Sequence of chain 1.C:
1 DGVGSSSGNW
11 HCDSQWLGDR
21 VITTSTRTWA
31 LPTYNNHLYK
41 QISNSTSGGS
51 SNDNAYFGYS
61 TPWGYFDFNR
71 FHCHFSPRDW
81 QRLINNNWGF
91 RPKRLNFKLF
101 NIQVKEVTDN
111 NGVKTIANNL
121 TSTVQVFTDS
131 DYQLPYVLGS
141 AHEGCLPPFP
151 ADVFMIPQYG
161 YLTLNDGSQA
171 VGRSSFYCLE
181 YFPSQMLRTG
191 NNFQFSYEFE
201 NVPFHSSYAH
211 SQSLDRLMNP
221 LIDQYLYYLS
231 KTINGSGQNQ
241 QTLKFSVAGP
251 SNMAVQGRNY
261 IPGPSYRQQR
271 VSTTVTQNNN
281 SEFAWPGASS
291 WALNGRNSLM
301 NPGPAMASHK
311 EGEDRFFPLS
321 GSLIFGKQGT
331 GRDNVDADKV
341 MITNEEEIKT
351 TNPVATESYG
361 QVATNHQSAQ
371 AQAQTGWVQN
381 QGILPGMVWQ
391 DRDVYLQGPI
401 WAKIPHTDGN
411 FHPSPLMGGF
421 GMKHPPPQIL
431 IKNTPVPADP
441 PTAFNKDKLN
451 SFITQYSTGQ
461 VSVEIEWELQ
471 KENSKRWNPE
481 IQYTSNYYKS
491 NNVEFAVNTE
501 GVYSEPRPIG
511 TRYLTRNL

Binding-site contacts:
Ligand atom C6 contacts residue TRP285 of chain 1.BA at 3.4 Å (hydrophobic).
Ligand atom C1 contacts residue TRP285 of chain 1.BA at 3.5 Å (hydrophobic).
Ligand atom O6 contacts residue TRP285 of chain 1.BA at 3.2 Å (h-bond).
Ligand atom C5 contacts residue TRP285 of chain 1.BA at 3.7 Å (hydrophobic).
Ligand atom C3 contacts residue TRP285 of chain 1.BA at 4.0 Å (hydrophobic).
Ligand atom O1 contacts residue TRP285 of chain 1.BA at 3.1 Å.
Ligand atom O3 contacts residue TRP285 of chain 1.BA at 3.9 Å.
Ligand atom O2 contacts residue TRP285 of chain 1.BA at 4.3 Å.
Ligand atom O4 contacts residue TRP285 of chain 1.BA at 3.2 Å.
Ligand atom O1 contacts residue ASN252 of chain 1.C at 4.2 Å.
Ligand atom O1 contacts residue ALA254 of chain 1.C at 4.3 Å.
Ligand atom O5 contacts residue TRP285 of chain 1.BA at 3.1 Å (h-bond).
Ligand atom C2 contacts residue ASN252 of chain 1.C at 4.4 Å.
Ligand atom O1 contacts residue VAL255 of chain 1.C at 4.0 Å.
Ligand atom C2 contacts residue TRP285 of chain 1.BA at 3.5 Å (hydrophobic).
Ligand atom C4 contacts residue TRP285 of chain 1.BA at 4.0 Å (hydrophobic).
Ligand atom O2 contacts residue VAL255 of chain 1.C at 3.9 Å.
Ligand atom O2 contacts residue ASN252 of chain 1.C at 3.1 Å (h-bond).

Sequence of chain 1.BA:
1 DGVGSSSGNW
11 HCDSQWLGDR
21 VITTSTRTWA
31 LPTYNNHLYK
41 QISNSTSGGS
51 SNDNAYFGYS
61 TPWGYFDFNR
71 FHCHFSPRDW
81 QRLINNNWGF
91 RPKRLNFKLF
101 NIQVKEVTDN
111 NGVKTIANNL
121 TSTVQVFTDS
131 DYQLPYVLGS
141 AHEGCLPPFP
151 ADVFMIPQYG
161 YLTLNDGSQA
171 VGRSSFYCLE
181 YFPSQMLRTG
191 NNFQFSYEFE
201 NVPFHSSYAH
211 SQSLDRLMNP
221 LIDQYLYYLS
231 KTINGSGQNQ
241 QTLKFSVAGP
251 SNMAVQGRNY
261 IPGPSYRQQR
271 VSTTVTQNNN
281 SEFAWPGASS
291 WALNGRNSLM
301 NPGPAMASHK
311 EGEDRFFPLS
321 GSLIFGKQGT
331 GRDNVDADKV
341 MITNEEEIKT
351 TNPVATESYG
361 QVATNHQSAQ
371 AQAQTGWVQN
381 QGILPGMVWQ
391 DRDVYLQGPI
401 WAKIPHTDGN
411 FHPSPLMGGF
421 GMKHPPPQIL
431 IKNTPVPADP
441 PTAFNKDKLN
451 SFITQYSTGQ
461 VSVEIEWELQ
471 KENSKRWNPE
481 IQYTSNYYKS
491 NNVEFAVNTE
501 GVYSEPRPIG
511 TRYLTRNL

This protein binds this small molecule.
Small molecule (SMILES): OC[C@H]1O[C@@H](O)[C@H](O)[C@@H](O)[C@H]1O